This small molecule binds to this protein.
Small molecule (SMILES): CC(C)C[C@H](N)C(=O)O

Sequence of chain 1.B:
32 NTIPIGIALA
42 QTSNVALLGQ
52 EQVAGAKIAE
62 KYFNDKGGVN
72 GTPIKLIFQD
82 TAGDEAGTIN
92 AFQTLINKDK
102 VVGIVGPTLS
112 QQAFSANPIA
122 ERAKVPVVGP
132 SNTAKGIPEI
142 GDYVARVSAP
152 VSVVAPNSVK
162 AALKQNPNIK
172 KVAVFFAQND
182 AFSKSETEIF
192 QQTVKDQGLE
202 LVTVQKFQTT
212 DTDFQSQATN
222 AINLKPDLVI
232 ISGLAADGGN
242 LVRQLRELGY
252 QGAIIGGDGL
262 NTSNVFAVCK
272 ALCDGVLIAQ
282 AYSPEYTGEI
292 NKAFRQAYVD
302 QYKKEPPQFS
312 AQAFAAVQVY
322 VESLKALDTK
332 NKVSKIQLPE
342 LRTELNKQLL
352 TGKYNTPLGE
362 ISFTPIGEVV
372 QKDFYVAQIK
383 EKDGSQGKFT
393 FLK

Binding-site contacts:
Ligand atom OXT contacts residue THR109 of chain 1.B at 4.2 Å.
Ligand atom OXT contacts residue SER132 of chain 1.B at 4.2 Å.
Ligand atom CG contacts residue THR109 of chain 1.B at 4.3 Å.
Ligand atom O contacts residue PHE183 of chain 1.B at 3.4 Å.
Ligand atom CD2 contacts residue GLY260 of chain 1.B at 3.5 Å.
Ligand atom CA contacts residue ASP259 of chain 1.B at 4.0 Å.
Ligand atom O contacts residue ASN133 of chain 1.B at 3.4 Å.
Ligand atom N contacts residue PHE183 of chain 1.B at 3.7 Å.
Ligand atom O contacts residue SER111 of chain 1.B at 2.6 Å (h-bond).
Ligand atom C contacts residue THR134 of chain 1.B at 4.0 Å.
Ligand atom CB contacts residue SER132 of chain 1.B at 3.1 Å.
Ligand atom CD2 contacts residue ASP259 of chain 1.B at 3.5 Å.
Ligand atom C contacts residue ASN133 of chain 1.B at 4.2 Å.
Ligand atom CD2 contacts residue LEU49 of chain 1.B at 4.0 Å (hydrophobic).
Ligand atom CB contacts residue LEU110 of chain 1.B at 4.0 Å (hydrophobic).
Ligand atom C contacts residue PHE183 of chain 1.B at 3.2 Å (hydrophobic).
Ligand atom CG contacts residue ASP259 of chain 1.B at 3.7 Å.
Ligand atom O contacts residue ALA135 of chain 1.B at 3.9 Å.
Ligand atom C contacts residue SER132 of chain 1.B at 3.3 Å.
Ligand atom N contacts residue ASP259 of chain 1.B at 2.9 Å (salt-bridge).
Ligand atom CD1 contacts residue PHE310 of chain 1.B at 3.6 Å (hydrophobic).
Ligand atom N contacts residue SER132 of chain 1.B at 2.8 Å (h-bond).
Ligand atom CD1 contacts residue LEU49 of chain 1.B at 3.9 Å (hydrophobic).
Ligand atom C contacts residue LEU110 of chain 1.B at 4.3 Å (hydrophobic).
Ligand atom CD1 contacts residue THR109 of chain 1.B at 3.8 Å.
Ligand atom OXT contacts residue LEU110 of chain 1.B at 3.4 Å.
Ligand atom O contacts residue SER132 of chain 1.B at 3.2 Å (h-bond).
Ligand atom CD1 contacts residue SER132 of chain 1.B at 4.0 Å.
Ligand atom CG contacts residue SER132 of chain 1.B at 3.8 Å.
Ligand atom CA contacts residue SER132 of chain 1.B at 3.2 Å.
Ligand atom CD2 contacts residue PHE310 of chain 1.B at 3.6 Å (hydrophobic).
Ligand atom OXT contacts residue SER111 of chain 1.B at 2.8 Å (h-bond).
Ligand atom CG contacts residue PHE310 of chain 1.B at 3.5 Å (hydrophobic).
Ligand atom O contacts residue THR134 of chain 1.B at 2.8 Å (h-bond).
Ligand atom CA contacts residue PHE183 of chain 1.B at 3.5 Å (hydrophobic).
Ligand atom CB contacts residue THR109 of chain 1.B at 3.5 Å.
Ligand atom CA contacts residue THR134 of chain 1.B at 4.0 Å.
Ligand atom OXT contacts residue PHE183 of chain 1.B at 3.1 Å.
Ligand atom C contacts residue SER111 of chain 1.B at 3.5 Å.
Ligand atom N contacts residue THR134 of chain 1.B at 3.0 Å (h-bond).